Sequence of chain 1.B:
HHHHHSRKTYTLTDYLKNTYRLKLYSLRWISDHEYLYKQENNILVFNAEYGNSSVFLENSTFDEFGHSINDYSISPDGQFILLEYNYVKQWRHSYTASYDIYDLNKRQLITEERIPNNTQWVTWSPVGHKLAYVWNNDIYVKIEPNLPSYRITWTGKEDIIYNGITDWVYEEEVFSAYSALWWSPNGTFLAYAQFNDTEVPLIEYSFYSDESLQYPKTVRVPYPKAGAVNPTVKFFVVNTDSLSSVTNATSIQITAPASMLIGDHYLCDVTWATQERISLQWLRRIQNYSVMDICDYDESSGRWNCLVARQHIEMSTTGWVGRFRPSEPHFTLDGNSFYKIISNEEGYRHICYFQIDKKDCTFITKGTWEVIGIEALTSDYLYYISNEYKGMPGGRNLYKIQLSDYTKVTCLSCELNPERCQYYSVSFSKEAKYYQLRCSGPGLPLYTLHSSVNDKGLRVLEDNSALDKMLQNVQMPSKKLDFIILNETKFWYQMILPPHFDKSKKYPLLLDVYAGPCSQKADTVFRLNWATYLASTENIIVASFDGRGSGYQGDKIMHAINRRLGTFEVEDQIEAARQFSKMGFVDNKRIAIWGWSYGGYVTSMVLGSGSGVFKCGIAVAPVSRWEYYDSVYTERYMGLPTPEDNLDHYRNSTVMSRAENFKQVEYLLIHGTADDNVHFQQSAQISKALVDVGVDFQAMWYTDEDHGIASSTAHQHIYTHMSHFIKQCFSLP

A small-molecule ligand and the protein it binds are described below.
Small molecule (SMILES): CC(=O)N[C@@H]1[C@@H](O)[C@H](O)[C@@H](CO)O[C@H]1O

Binding-site contacts:
Ligand atom O5 contacts residue ASN295 of chain 1.B at 2.4 Å (h-bond).
Ligand atom C1 contacts residue ASN295 of chain 1.B at 1.5 Å.
Ligand atom O6 contacts residue ARG570 of chain 1.B at 3.6 Å.
Ligand atom C2 contacts residue ASN295 of chain 1.B at 2.4 Å.
Ligand atom O7 contacts residue THR324 of chain 1.B at 3.5 Å.
Ligand atom C7 contacts residue SER323 of chain 1.B at 3.6 Å.
Ligand atom N2 contacts residue SER323 of chain 1.B at 4.5 Å.
Ligand atom N2 contacts residue ASN295 of chain 1.B at 2.8 Å (h-bond).
Ligand atom O7 contacts residue ASN295 of chain 1.B at 3.8 Å.
Ligand atom C1 contacts residue ILE293 of chain 1.B at 3.8 Å (hydrophobic).
Ligand atom C8 contacts residue SER323 of chain 1.B at 3.9 Å.
Ligand atom C5 contacts residue ASN295 of chain 1.B at 3.7 Å.
Ligand atom C7 contacts residue ASN295 of chain 1.B at 3.5 Å.
Ligand atom C4 contacts residue ASN295 of chain 1.B at 4.2 Å.
Ligand atom C8 contacts residue MET322 of chain 1.B at 3.7 Å (hydrophobic).
Ligand atom O5 contacts residue ILE293 of chain 1.B at 3.6 Å.
Ligand atom C6 contacts residue ARG570 of chain 1.B at 4.2 Å.
Ligand atom C3 contacts residue ASN295 of chain 1.B at 3.7 Å.
Ligand atom C5 contacts residue ILE293 of chain 1.B at 4.3 Å (hydrophobic).
Ligand atom O7 contacts residue SER323 of chain 1.B at 3.2 Å (h-bond).